Binding-site contacts:
Ligand atom C2 contacts residue ASN27 of chain 1.E at 2.5 Å.
Ligand atom C1 contacts residue GLN19 of chain 1.E at 4.2 Å.
Ligand atom C6 contacts residue GLN19 of chain 1.E at 3.9 Å.
Ligand atom C5 contacts residue GLN19 of chain 1.E at 4.0 Å.
Ligand atom C3 contacts residue ASN27 of chain 1.E at 3.8 Å.
Ligand atom C5 contacts residue ASN27 of chain 1.E at 3.7 Å.
Ligand atom C4 contacts residue ASN27 of chain 1.E at 4.3 Å.
Ligand atom O5 contacts residue GLN19 of chain 1.E at 3.4 Å (h-bond).
Ligand atom C7 contacts residue ASN27 of chain 1.E at 4.1 Å.
Ligand atom C1 contacts residue ASN27 of chain 1.E at 1.4 Å.
Ligand atom N2 contacts residue ASN27 of chain 1.E at 2.9 Å (h-bond).
Ligand atom O5 contacts residue ASN27 of chain 1.E at 2.4 Å (h-bond).

A protein and the small-molecule ligand that binds it are described below.
Small molecule (SMILES): CC(=O)N[C@@H]1[C@@H](O)[C@H](O)[C@@H](CO)O[C@H]1O

Sequence of chain 1.E:
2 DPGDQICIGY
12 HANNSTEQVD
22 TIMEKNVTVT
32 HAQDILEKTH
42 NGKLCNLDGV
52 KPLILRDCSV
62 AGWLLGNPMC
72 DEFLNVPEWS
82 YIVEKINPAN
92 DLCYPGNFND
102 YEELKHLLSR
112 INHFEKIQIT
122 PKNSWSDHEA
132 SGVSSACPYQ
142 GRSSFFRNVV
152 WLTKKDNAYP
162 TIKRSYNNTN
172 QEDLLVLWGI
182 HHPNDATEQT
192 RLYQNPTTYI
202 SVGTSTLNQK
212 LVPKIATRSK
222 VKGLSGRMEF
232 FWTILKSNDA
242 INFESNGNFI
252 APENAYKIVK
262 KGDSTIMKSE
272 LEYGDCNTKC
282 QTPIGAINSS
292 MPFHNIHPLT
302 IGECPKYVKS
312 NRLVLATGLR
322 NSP